Sequence of chain 1.A:
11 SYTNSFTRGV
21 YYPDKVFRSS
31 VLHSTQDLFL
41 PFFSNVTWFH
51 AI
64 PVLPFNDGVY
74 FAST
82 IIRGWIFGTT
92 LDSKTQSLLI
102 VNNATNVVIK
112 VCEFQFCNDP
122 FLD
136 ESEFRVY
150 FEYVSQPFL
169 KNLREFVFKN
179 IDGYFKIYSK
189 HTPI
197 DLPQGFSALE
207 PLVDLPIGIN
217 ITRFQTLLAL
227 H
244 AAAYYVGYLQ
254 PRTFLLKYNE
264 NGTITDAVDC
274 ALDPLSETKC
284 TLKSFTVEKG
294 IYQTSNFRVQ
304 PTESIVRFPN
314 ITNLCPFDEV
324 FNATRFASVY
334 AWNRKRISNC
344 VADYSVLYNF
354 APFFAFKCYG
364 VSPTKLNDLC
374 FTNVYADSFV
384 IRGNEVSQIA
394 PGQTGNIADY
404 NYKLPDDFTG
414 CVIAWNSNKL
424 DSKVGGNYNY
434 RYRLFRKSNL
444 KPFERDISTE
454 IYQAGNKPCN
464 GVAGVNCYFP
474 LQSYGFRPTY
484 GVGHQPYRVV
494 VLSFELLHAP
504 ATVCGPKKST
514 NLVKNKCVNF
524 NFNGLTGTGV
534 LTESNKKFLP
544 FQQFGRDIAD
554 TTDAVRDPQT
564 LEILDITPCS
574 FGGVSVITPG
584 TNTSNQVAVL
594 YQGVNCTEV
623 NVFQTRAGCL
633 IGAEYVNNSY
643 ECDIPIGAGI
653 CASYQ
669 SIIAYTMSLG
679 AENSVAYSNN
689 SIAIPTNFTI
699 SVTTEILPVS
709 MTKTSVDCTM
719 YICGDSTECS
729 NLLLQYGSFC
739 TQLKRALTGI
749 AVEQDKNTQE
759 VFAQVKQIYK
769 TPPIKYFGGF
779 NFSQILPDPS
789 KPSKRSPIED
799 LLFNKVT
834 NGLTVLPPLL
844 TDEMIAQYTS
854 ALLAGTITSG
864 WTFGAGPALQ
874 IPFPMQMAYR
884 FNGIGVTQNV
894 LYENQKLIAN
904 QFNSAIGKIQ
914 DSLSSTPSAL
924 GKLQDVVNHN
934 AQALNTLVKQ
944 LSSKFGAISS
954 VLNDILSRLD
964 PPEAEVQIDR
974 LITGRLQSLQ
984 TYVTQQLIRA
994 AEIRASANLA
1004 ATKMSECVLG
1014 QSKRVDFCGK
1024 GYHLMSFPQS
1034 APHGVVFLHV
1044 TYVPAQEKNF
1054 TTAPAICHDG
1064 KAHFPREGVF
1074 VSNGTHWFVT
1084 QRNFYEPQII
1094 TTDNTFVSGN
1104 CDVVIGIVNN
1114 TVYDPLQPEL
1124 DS

Binding-site contacts:
Ligand atom C2 contacts residue TYR12 of chain 1.A at 4.2 Å (hydrophobic).
Ligand atom C1 contacts residue ASN45 of chain 1.A at 1.4 Å.
Ligand atom O6 contacts residue TYR12 of chain 1.A at 3.4 Å.
Ligand atom C5 contacts residue ASN45 of chain 1.A at 3.7 Å.
Ligand atom C8 contacts residue ASN45 of chain 1.A at 4.1 Å.
Ligand atom C8 contacts residue TYR12 of chain 1.A at 3.7 Å (hydrophobic).
Ligand atom C5 contacts residue TYR12 of chain 1.A at 4.3 Å (hydrophobic).
Ligand atom C4 contacts residue ASN45 of chain 1.A at 4.2 Å.
Ligand atom C3 contacts residue TYR12 of chain 1.A at 4.4 Å (hydrophobic).
Ligand atom C4 contacts residue TYR12 of chain 1.A at 3.9 Å (hydrophobic).
Ligand atom O3 contacts residue TYR12 of chain 1.A at 4.3 Å.
Ligand atom N2 contacts residue ASN45 of chain 1.A at 2.9 Å (h-bond).
Ligand atom O5 contacts residue TYR12 of chain 1.A at 3.7 Å.
Ligand atom O7 contacts residue ASN45 of chain 1.A at 3.0 Å (h-bond).
Ligand atom C7 contacts residue ASN45 of chain 1.A at 3.4 Å.
Ligand atom C2 contacts residue ASN45 of chain 1.A at 2.5 Å.
Ligand atom O5 contacts residue ASN45 of chain 1.A at 2.4 Å (h-bond).
Ligand atom C8 contacts residue THR47 of chain 1.A at 3.8 Å.
Ligand atom O7 contacts residue VAL46 of chain 1.A at 4.4 Å.
Ligand atom C6 contacts residue TYR12 of chain 1.A at 4.2 Å (hydrophobic).
Ligand atom C3 contacts residue ASN45 of chain 1.A at 3.8 Å.

This protein binds this small molecule.
Small molecule (SMILES): CC(=O)N[C@@H]1[C@@H](O)[C@H](O)[C@@H](CO)O[C@H]1O